A small-molecule ligand and the protein it binds are described below.
Small molecule (SMILES): CC(=O)N[C@@H]1[C@@H](O)[C@H](O)[C@@H](CO)O[C@H]1O

Sequence of chain 47.D:
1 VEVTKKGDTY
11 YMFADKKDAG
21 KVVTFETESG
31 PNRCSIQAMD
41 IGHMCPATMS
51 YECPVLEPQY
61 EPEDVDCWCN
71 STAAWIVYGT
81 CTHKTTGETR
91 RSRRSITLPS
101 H

Binding-site contacts:
Ligand atom C2 contacts residue ASN70 of chain 47.D at 2.5 Å.
Ligand atom N2 contacts residue ASN70 of chain 47.D at 2.9 Å (h-bond).
Ligand atom C5 contacts residue ARG33 of chain 47.D at 4.4 Å.
Ligand atom C7 contacts residue PRO31 of chain 47.D at 3.1 Å (hydrophobic).
Ligand atom C8 contacts residue ASN70 of chain 47.D at 3.9 Å.
Ligand atom O7 contacts residue PRO31 of chain 47.D at 3.1 Å (h-bond).
Ligand atom C5 contacts residue ASN70 of chain 47.D at 3.7 Å.
Ligand atom C3 contacts residue PRO31 of chain 47.D at 3.3 Å (hydrophobic).
Ligand atom O5 contacts residue ASN70 of chain 47.D at 2.4 Å (h-bond).
Ligand atom C1 contacts residue PRO31 of chain 47.D at 4.2 Å (hydrophobic).
Ligand atom O3 contacts residue PRO31 of chain 47.D at 3.4 Å (h-bond).
Ligand atom C2 contacts residue PRO31 of chain 47.D at 3.4 Å (hydrophobic).
Ligand atom C4 contacts residue ASN70 of chain 47.D at 4.2 Å.
Ligand atom C7 contacts residue ASN70 of chain 47.D at 3.1 Å.
Ligand atom N2 contacts residue ASN32 of chain 47.D at 4.0 Å.
Ligand atom O7 contacts residue SER71 of chain 47.D at 3.8 Å.
Ligand atom C8 contacts residue PRO31 of chain 47.D at 4.4 Å (hydrophobic).
Ligand atom C1 contacts residue ASN70 of chain 47.D at 1.4 Å.
Ligand atom C6 contacts residue ARG33 of chain 47.D at 3.3 Å.
Ligand atom C1 contacts residue ASN32 of chain 47.D at 4.5 Å.
Ligand atom C3 contacts residue ASN70 of chain 47.D at 3.8 Å.
Ligand atom O7 contacts residue SER29 of chain 47.D at 4.4 Å.
Ligand atom O6 contacts residue ARG33 of chain 47.D at 3.2 Å (salt-bridge).
Ligand atom N2 contacts residue PRO31 of chain 47.D at 2.5 Å (h-bond).
Ligand atom C1 contacts residue ARG33 of chain 47.D at 4.3 Å.
Ligand atom O7 contacts residue ASN70 of chain 47.D at 3.3 Å (h-bond).